Binding-site contacts:
Ligand atom C5 contacts residue LYS181 of chain 1.C at 4.1 Å.
Ligand atom C2 contacts residue ILE118 of chain 1.C at 3.9 Å (hydrophobic).
Ligand atom O12 contacts residue LYS181 of chain 1.C at 3.7 Å.
Ligand atom O17 contacts residue SER23 of chain 1.C at 2.5 Å (h-bond).
Ligand atom C2 contacts residue PRO120 of chain 1.C at 4.1 Å (hydrophobic).
Ligand atom C1 contacts residue GLU184 of chain 1.C at 3.3 Å.
Ligand atom O18 contacts residue SER23 of chain 1.C at 4.0 Å.
Ligand atom O16 contacts residue SER23 of chain 1.C at 3.4 Å (h-bond).
Ligand atom N24 contacts residue MET100 of chain 1.C at 3.4 Å.
Ligand atom P15 contacts residue ASN24 of chain 1.C at 4.1 Å.
Ligand atom O17 contacts residue THR21 of chain 1.C at 3.4 Å.
Ligand atom N19 contacts residue ILE118 of chain 1.C at 3.9 Å.
Ligand atom O8 contacts residue GLU184 of chain 1.C at 2.5 Å (salt-bridge).
Ligand atom N19 contacts residue PRO120 of chain 1.C at 3.7 Å.
Ligand atom O18 contacts residue THR21 of chain 1.C at 3.7 Å.
Ligand atom O4 contacts residue GLY98 of chain 1.C at 4.0 Å.
Ligand atom O22 contacts residue MET100 of chain 1.C at 3.9 Å.
Ligand atom C21 contacts residue MET100 of chain 1.C at 4.0 Å (hydrophobic).
Ligand atom C23 contacts residue HIS119 of chain 1.C at 4.1 Å.
Ligand atom O18 contacts residue GLY22 of chain 1.C at 2.8 Å (h-bond).
Ligand atom O17 contacts residue LYS181 of chain 1.C at 3.4 Å.
Ligand atom O16 contacts residue ASN24 of chain 1.C at 2.9 Å (h-bond).
Ligand atom O8 contacts residue HIS119 of chain 1.C at 4.1 Å.
Ligand atom O6 contacts residue GLU184 of chain 1.C at 2.7 Å (salt-bridge).
Ligand atom O6 contacts residue LYS181 of chain 1.C at 3.3 Å (salt-bridge).
Ligand atom O17 contacts residue GLY22 of chain 1.C at 3.5 Å (h-bond).
Ligand atom C2 contacts residue GLU184 of chain 1.C at 3.3 Å.
Ligand atom C1 contacts residue ASN24 of chain 1.C at 3.8 Å.
Ligand atom C23 contacts residue MET100 of chain 1.C at 4.0 Å (hydrophobic).
Ligand atom C21 contacts residue PRO120 of chain 1.C at 3.7 Å (hydrophobic).
Ligand atom C10 contacts residue GLY98 of chain 1.C at 3.7 Å.
Ligand atom O22 contacts residue PRO120 of chain 1.C at 3.6 Å.
Ligand atom C3 contacts residue PRO120 of chain 1.C at 3.6 Å (hydrophobic).
Ligand atom P15 contacts residue SER23 of chain 1.C at 3.6 Å.
Ligand atom O16 contacts residue GLY22 of chain 1.C at 3.9 Å.
Ligand atom O8 contacts residue PRO120 of chain 1.C at 3.2 Å.
Ligand atom O8 contacts residue ILE118 of chain 1.C at 3.6 Å.
Ligand atom P15 contacts residue GLY22 of chain 1.C at 3.5 Å.
Ligand atom C1 contacts residue LYS181 of chain 1.C at 4.1 Å.
Ligand atom O12 contacts residue ASN24 of chain 1.C at 3.8 Å.

This protein binds this small molecule.
Small molecule (SMILES): NCC(=O)N[C@@H]1O[C@H](COP(=O)([O-])[O-])[C@@H](O)[C@H]1O

Sequence of chain 1.C:
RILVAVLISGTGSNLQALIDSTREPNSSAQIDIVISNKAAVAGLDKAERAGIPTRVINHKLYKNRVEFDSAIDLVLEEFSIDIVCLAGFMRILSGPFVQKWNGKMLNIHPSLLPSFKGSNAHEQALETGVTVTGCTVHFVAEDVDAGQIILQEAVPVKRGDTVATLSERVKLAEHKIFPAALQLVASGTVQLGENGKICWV